The protein below binds the small molecule below.
Small molecule (SMILES): CCOc1ccccc1

Sequence of chain 1.A:
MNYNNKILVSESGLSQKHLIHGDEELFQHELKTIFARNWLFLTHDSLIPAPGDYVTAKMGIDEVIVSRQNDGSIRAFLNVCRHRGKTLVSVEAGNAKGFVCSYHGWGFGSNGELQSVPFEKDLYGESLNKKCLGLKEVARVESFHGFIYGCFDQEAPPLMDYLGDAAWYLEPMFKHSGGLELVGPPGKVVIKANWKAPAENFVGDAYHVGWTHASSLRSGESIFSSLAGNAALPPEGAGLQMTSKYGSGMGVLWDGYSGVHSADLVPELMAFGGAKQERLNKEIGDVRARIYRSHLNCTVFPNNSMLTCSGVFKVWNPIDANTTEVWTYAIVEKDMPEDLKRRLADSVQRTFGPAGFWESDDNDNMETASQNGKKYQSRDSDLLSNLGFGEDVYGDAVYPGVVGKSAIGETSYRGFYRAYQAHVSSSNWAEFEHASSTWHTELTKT

Binding-site contacts:
Ligand atom C4 contacts residue HIS295 of chain 1.A at 3.6 Å.
Ligand atom C4 contacts residue VAL209 of chain 1.A at 4.3 Å (hydrophobic).
Ligand atom C2 contacts residue HIS295 of chain 1.A at 4.4 Å.
Ligand atom C6 contacts residue LEU307 of chain 1.A at 4.4 Å (hydrophobic).
Ligand atom C1 contacts residue LEU307 of chain 1.A at 4.1 Å (hydrophobic).
Ligand atom C5 contacts residue HIS295 of chain 1.A at 4.2 Å.
Ligand atom C8 contacts residue HIS208 of chain 1.A at 3.9 Å.
Ligand atom C9 contacts residue ASN297 of chain 1.A at 3.9 Å.
Ligand atom C9 contacts residue HIS208 of chain 1.A at 3.8 Å.
Ligand atom C3 contacts residue VAL260 of chain 1.A at 4.2 Å (hydrophobic).
Ligand atom C8 contacts residue PHE202 of chain 1.A at 4.2 Å (hydrophobic).
Ligand atom C1 contacts residue VAL209 of chain 1.A at 4.2 Å (hydrophobic).
Ligand atom C9 contacts residue PHE202 of chain 1.A at 4.0 Å (hydrophobic).
Ligand atom C2 contacts residue LEU307 of chain 1.A at 4.0 Å (hydrophobic).
Ligand atom C5 contacts residue ASN297 of chain 1.A at 4.0 Å.
Ligand atom C2 contacts residue VAL209 of chain 1.A at 4.4 Å (hydrophobic).
Ligand atom O7 contacts residue LEU307 of chain 1.A at 4.2 Å.
Ligand atom C6 contacts residue ASN297 of chain 1.A at 3.9 Å.
Ligand atom C6 contacts residue VAL209 of chain 1.A at 4.0 Å (hydrophobic).
Ligand atom C4 contacts residue PHE224 of chain 1.A at 4.2 Å (hydrophobic).
Ligand atom C3 contacts residue PHE224 of chain 1.A at 4.3 Å (hydrophobic).
Ligand atom C9 contacts residue ASP205 of chain 1.A at 3.5 Å.
Ligand atom C8 contacts residue LEU307 of chain 1.A at 4.3 Å (hydrophobic).
Ligand atom C9 contacts residue ASN201 of chain 1.A at 3.4 Å.
Ligand atom C6 contacts residue ASP205 of chain 1.A at 4.3 Å.
Ligand atom O7 contacts residue HIS208 of chain 1.A at 4.0 Å.
Ligand atom C3 contacts residue HIS295 of chain 1.A at 3.6 Å.
Ligand atom C8 contacts residue ASN201 of chain 1.A at 3.5 Å.
Ligand atom C5 contacts residue VAL209 of chain 1.A at 4.1 Å (hydrophobic).
Ligand atom O7 contacts residue ASN201 of chain 1.A at 4.5 Å.
Ligand atom C2 contacts residue VAL260 of chain 1.A at 4.4 Å (hydrophobic).